A protein and the small-molecule ligand that binds it are described below.
Small molecule (SMILES): CC(=O)N[C@@H]1[C@@H](O)[C@H](O)[C@@H](CO)O[C@H]1O

Sequence of chain 52.F:
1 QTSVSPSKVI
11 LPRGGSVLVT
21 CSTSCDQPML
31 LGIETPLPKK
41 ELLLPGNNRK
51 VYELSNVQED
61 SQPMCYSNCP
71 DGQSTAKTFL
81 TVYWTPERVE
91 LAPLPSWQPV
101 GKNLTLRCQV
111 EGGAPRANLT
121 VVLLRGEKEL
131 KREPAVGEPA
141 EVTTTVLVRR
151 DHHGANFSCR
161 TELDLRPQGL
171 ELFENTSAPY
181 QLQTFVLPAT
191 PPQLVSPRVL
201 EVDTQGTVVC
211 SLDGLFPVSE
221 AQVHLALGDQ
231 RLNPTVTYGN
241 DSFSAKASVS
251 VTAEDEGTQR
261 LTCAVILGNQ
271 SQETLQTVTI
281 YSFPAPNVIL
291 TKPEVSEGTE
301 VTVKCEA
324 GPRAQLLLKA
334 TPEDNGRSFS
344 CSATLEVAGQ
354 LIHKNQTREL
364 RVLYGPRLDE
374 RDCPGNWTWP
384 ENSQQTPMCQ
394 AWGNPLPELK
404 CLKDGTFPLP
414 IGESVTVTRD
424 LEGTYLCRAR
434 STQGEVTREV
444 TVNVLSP

Binding-site contacts:
Ligand atom O3 contacts residue GLU127 of chain 52.F at 4.2 Å.
Ligand atom N2 contacts residue ASN156 of chain 52.F at 2.5 Å (h-bond).
Ligand atom C8 contacts residue PRO179 of chain 52.F at 4.4 Å (hydrophobic).
Ligand atom O5 contacts residue ASN156 of chain 52.F at 2.5 Å (h-bond).
Ligand atom C5 contacts residue ASN156 of chain 52.F at 3.7 Å.
Ligand atom C2 contacts residue ASN156 of chain 52.F at 2.3 Å.
Ligand atom C7 contacts residue ASN156 of chain 52.F at 3.3 Å.
Ligand atom C1 contacts residue ASN156 of chain 52.F at 1.4 Å.
Ligand atom C4 contacts residue ASN156 of chain 52.F at 4.2 Å.
Ligand atom C6 contacts residue LYS128 of chain 52.F at 4.3 Å.
Ligand atom O4 contacts residue GLU127 of chain 52.F at 3.1 Å (salt-bridge).
Ligand atom O5 contacts residue GLY126 of chain 52.F at 3.7 Å.
Ligand atom O7 contacts residue ASN156 of chain 52.F at 3.2 Å (h-bond).
Ligand atom C8 contacts residue ASN156 of chain 52.F at 4.2 Å.
Ligand atom C5 contacts residue GLU127 of chain 52.F at 3.6 Å.
Ligand atom C3 contacts residue ASN156 of chain 52.F at 3.6 Å.
Ligand atom C4 contacts residue GLU127 of chain 52.F at 3.6 Å.
Ligand atom C3 contacts residue GLU127 of chain 52.F at 3.6 Å.
Ligand atom C1 contacts residue GLY126 of chain 52.F at 3.4 Å.
Ligand atom C5 contacts residue GLY126 of chain 52.F at 4.0 Å.
Ligand atom C6 contacts residue GLU127 of chain 52.F at 3.8 Å.